A protein and the small-molecule ligand that binds it are described below.
Small molecule (SMILES): Cc1ccc(CN(C(=O)N[C@@H](CS(=O)(=O)CC2CCCCC2)C(=O)O)C(=O)c2ccc(-c3ccccc3)cc2)cc1

Binding-site contacts:
Ligand atom C30 contacts residue GLY87 of chain 1.J at 3.9 Å.
Ligand atom C29 contacts residue TYR50 of chain 1.J at 4.0 Å (hydrophobic).
Ligand atom C17 contacts residue VAL90 of chain 1.J at 4.0 Å (hydrophobic).
Ligand atom C23 contacts residue PHE46 of chain 1.J at 3.6 Å (hydrophobic).
Ligand atom O4 contacts residue GLY87 of chain 1.J at 3.0 Å (h-bond).
Ligand atom C8 contacts residue TYR144 of chain 1.J at 3.8 Å (hydrophobic).
Ligand atom C28 contacts residue ALA53 of chain 1.J at 3.5 Å (hydrophobic).
Ligand atom C13 contacts residue TYR50 of chain 1.J at 3.8 Å (hydrophobic).
Ligand atom C6 contacts residue TRP86 of chain 1.J at 4.0 Å (hydrophobic).
Ligand atom C19 contacts residue GLY87 of chain 1.J at 3.8 Å.
Ligand atom C15 contacts residue GLU45 of chain 1.J at 3.8 Å.
Ligand atom C22 contacts residue PHE46 of chain 1.J at 4.1 Å (hydrophobic).
Ligand atom C12 contacts residue TYR50 of chain 1.J at 3.3 Å (hydrophobic).
Ligand atom O4 contacts residue ASN85 of chain 1.J at 3.7 Å.
Ligand atom C28 contacts residue PHE54 of chain 1.J at 4.0 Å (hydrophobic).
Ligand atom C10 contacts residue GLY87 of chain 1.J at 4.1 Å.
Ligand atom C9 contacts residue TYR144 of chain 1.J at 3.5 Å (hydrophobic).
Ligand atom C18 contacts residue PHE46 of chain 1.J at 3.9 Å (hydrophobic).
Ligand atom C24 contacts residue PHE46 of chain 1.J at 3.6 Å (hydrophobic).
Ligand atom C17 contacts residue ALA42 of chain 1.J at 3.2 Å (hydrophobic).
Ligand atom C16 contacts residue PHE46 of chain 1.J at 4.1 Å (hydrophobic).
Ligand atom C31 contacts residue ARG88 of chain 1.J at 3.8 Å.
Ligand atom C8 contacts residue LEU143 of chain 1.J at 4.0 Å (hydrophobic).
Ligand atom C17 contacts residue PHE46 of chain 1.J at 4.1 Å (hydrophobic).
Ligand atom C30 contacts residue PHE46 of chain 1.J at 3.9 Å (hydrophobic).
Ligand atom C25 contacts residue LEU79 of chain 1.J at 3.7 Å (hydrophobic).
Ligand atom C11 contacts residue GLY87 of chain 1.J at 3.9 Å.
Ligand atom C21 contacts residue TYR50 of chain 1.J at 3.5 Å (hydrophobic).
Ligand atom C22 contacts residue TYR50 of chain 1.J at 3.6 Å (hydrophobic).
Ligand atom O4 contacts residue TRP86 of chain 1.J at 4.1 Å.
Ligand atom C27 contacts residue ALA53 of chain 1.J at 3.9 Å (hydrophobic).
Ligand atom C10 contacts residue PHE140 of chain 1.J at 4.0 Å (hydrophobic).
Ligand atom C19 contacts residue PHE46 of chain 1.J at 3.9 Å (hydrophobic).
Ligand atom C18 contacts residue GLY87 of chain 1.J at 3.9 Å.
Ligand atom C9 contacts residue PHE140 of chain 1.J at 3.7 Å (hydrophobic).
Ligand atom O contacts residue ASN85 of chain 1.J at 3.8 Å.
Ligand atom C28 contacts residue PHE46 of chain 1.J at 3.9 Å (hydrophobic).
Ligand atom C29 contacts residue PHE46 of chain 1.J at 3.5 Å (hydrophobic).
Ligand atom C31 contacts residue GLY87 of chain 1.J at 3.5 Å.
Ligand atom C26 contacts residue LEU79 of chain 1.J at 3.5 Å (hydrophobic).

Sequence of chain 1.J:
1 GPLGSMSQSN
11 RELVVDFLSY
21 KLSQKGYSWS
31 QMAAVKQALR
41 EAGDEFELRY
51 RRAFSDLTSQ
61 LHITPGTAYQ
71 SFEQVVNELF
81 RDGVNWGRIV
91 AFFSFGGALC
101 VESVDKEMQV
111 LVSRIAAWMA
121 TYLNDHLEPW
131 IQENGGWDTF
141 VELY